Binding-site contacts:
Ligand atom N9 contacts residue ASN111 of chain 1.B at 3.1 Å (h-bond).
Ligand atom PG contacts residue GLY166 of chain 1.B at 3.1 Å.
Ligand atom O1B contacts residue MG1 of chain 1.F at 2.0 Å.
Ligand atom C1' contacts residue ASN111 of chain 1.B at 3.5 Å.
Ligand atom O2G contacts residue GLY166 of chain 1.B at 2.3 Å (h-bond).
Ligand atom O1A contacts residue MG1 of chain 1.F at 3.4 Å.
Ligand atom O1G contacts residue GLY166 of chain 1.B at 2.8 Å (h-bond).
Ligand atom O2B contacts residue GLY168 of chain 1.B at 2.8 Å (h-bond).
Ligand atom O1A contacts residue MG1 of chain 1.G at 1.9 Å.
Ligand atom O1B contacts residue MG1 of chain 1.G at 3.0 Å.
Ligand atom C5 contacts residue ASN111 of chain 1.B at 3.7 Å.
Ligand atom N6 contacts residue TYR119 of chain 1.B at 2.6 Å (h-bond).
Ligand atom O2G contacts residue SER165 of chain 1.B at 2.4 Å (h-bond).
Ligand atom O3G contacts residue SER165 of chain 1.B at 3.6 Å (h-bond).
Ligand atom O1G contacts residue GLY168 of chain 1.B at 3.8 Å.
Ligand atom PB contacts residue MG1 of chain 1.F at 2.4 Å.
Ligand atom PG contacts residue SER165 of chain 1.B at 3.5 Å.
Ligand atom O3G contacts residue MG1 of chain 1.F at 3.7 Å.
Ligand atom O3A contacts residue MG1 of chain 1.F at 2.8 Å.
Ligand atom O1G contacts residue ALA167 of chain 1.B at 3.5 Å (h-bond).
Ligand atom O3A contacts residue THR170 of chain 1.B at 3.5 Å (h-bond).
Ligand atom N7 contacts residue ASN111 of chain 1.B at 3.4 Å (h-bond).
Ligand atom N3B contacts residue THR170 of chain 1.B at 3.4 Å (h-bond).
Ligand atom O1G contacts residue SER165 of chain 1.B at 3.2 Å.
Ligand atom C8 contacts residue ASN111 of chain 1.B at 2.9 Å.
Ligand atom O5' contacts residue MG1 of chain 1.G at 3.1 Å.
Ligand atom PG contacts residue MG1 of chain 1.F at 3.1 Å.
Ligand atom C8 contacts residue GLY168 of chain 1.B at 3.6 Å.
Ligand atom O1G contacts residue GLU164 of chain 1.B at 3.4 Å (salt-bridge).
Ligand atom O2G contacts residue MG1 of chain 1.F at 3.1 Å.
Ligand atom O2B contacts residue GLY166 of chain 1.B at 3.3 Å.
Ligand atom N3B contacts residue MG1 of chain 1.F at 2.2 Å.
Ligand atom PA contacts residue MG1 of chain 1.F at 3.7 Å.
Ligand atom O2B contacts residue ALA167 of chain 1.B at 3.7 Å.
Ligand atom C5' contacts residue MG1 of chain 1.G at 2.5 Å.
Ligand atom O1G contacts residue LYS169 of chain 1.B at 3.5 Å.
Ligand atom C4 contacts residue ASN111 of chain 1.B at 3.5 Å.
Ligand atom O2A contacts residue VAL171 of chain 1.B at 3.1 Å.
Ligand atom PA contacts residue MG1 of chain 1.G at 3.0 Å.
Ligand atom O3G contacts residue LYS169 of chain 1.B at 3.3 Å (salt-bridge).

A small-molecule ligand and the protein it binds are described below.
Small molecule (SMILES): Nc1ncnc2c1ncn2[C@@H]1O[C@H](CO[P](=O)(O)O[P](=O)(O)NP(=O)(O)O)[C@@H](O)[C@H]1O

Sequence of chain 1.B:
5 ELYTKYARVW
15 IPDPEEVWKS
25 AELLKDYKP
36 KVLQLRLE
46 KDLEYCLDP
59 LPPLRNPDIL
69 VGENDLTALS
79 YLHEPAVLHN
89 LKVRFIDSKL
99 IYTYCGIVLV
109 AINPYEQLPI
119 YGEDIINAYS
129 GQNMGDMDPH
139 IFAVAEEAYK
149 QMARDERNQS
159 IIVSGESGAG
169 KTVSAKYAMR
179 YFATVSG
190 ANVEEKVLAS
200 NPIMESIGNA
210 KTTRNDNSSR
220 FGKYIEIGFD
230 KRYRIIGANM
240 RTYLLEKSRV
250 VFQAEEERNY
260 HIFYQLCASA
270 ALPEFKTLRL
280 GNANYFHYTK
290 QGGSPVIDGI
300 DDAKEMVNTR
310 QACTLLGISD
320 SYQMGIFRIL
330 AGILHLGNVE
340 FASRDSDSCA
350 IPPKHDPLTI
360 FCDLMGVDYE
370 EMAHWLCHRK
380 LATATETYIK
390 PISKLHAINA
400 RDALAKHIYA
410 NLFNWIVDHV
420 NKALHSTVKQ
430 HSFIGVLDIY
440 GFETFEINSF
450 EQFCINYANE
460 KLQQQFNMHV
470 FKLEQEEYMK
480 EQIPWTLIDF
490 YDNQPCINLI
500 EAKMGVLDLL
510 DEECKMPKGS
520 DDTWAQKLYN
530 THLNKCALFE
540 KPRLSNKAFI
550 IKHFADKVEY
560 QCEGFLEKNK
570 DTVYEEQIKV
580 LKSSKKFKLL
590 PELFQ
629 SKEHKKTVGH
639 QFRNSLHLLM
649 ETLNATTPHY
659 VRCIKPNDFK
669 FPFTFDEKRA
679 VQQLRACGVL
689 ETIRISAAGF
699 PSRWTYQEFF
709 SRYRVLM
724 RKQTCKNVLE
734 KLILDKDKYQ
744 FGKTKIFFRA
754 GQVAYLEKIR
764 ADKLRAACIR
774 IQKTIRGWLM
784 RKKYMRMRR